Sequence of chain 7.D:
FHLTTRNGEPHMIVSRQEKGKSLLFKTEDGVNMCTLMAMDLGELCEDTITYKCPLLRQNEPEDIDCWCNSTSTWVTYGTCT

This protein binds this small molecule.
Small molecule (SMILES): CC(=O)N[C@@H]1[C@@H](O)[C@H](O)[C@@H](CO)O[C@H]1O

Binding-site contacts:
Ligand atom C1 contacts residue ASN69 of chain 7.D at 2.7 Å.
Ligand atom C8 contacts residue SER70 of chain 7.D at 3.7 Å.
Ligand atom C4 contacts residue NAG1 of chain 7.X at 3.2 Å.
Ligand atom O1 contacts residue SER70 of chain 7.D at 4.2 Å.
Ligand atom O5 contacts residue ASN69 of chain 7.D at 2.8 Å (h-bond).
Ligand atom C5 contacts residue MET33 of chain 7.D at 3.7 Å (hydrophobic).
Ligand atom C2 contacts residue VAL31 of chain 7.D at 4.0 Å (hydrophobic).
Ligand atom C1 contacts residue VAL31 of chain 7.D at 4.3 Å (hydrophobic).
Ligand atom O3 contacts residue NAG1 of chain 7.X at 2.6 Å (h-bond).
Ligand atom O1 contacts residue MET33 of chain 7.D at 3.9 Å.
Ligand atom C6 contacts residue NAG1 of chain 7.X at 4.3 Å.
Ligand atom C3 contacts residue NAG1 of chain 7.X at 3.7 Å.
Ligand atom O3 contacts residue VAL31 of chain 7.D at 3.6 Å.
Ligand atom C5 contacts residue NAG1 of chain 7.X at 4.4 Å.
Ligand atom O6 contacts residue NAG1 of chain 7.X at 3.0 Å.
Ligand atom O4 contacts residue NAG1 of chain 7.X at 3.0 Å.
Ligand atom C5 contacts residue VAL31 of chain 7.D at 4.2 Å (hydrophobic).
Ligand atom C7 contacts residue ASN69 of chain 7.D at 3.8 Å.
Ligand atom O5 contacts residue MET33 of chain 7.D at 4.2 Å.
Ligand atom O1 contacts residue ASN69 of chain 7.D at 2.1 Å (h-bond).
Ligand atom C8 contacts residue ARG57 of chain 7.D at 4.2 Å.
Ligand atom C7 contacts residue SER70 of chain 7.D at 4.4 Å.
Ligand atom C5 contacts residue ASN69 of chain 7.D at 3.7 Å.
Ligand atom C6 contacts residue MET33 of chain 7.D at 3.5 Å (hydrophobic).
Ligand atom C2 contacts residue ASN69 of chain 7.D at 4.2 Å.
Ligand atom C4 contacts residue VAL31 of chain 7.D at 3.8 Å (hydrophobic).
Ligand atom N2 contacts residue VAL31 of chain 7.D at 4.0 Å.
Ligand atom O1 contacts residue VAL31 of chain 7.D at 3.4 Å (h-bond).
Ligand atom C6 contacts residue ASN69 of chain 7.D at 4.4 Å.
Ligand atom C8 contacts residue ASN69 of chain 7.D at 3.4 Å.
Ligand atom C6 contacts residue LEU24 of chain 7.D at 4.5 Å (hydrophobic).
Ligand atom N2 contacts residue ASN69 of chain 7.D at 4.3 Å.
Ligand atom C3 contacts residue VAL31 of chain 7.D at 3.0 Å (hydrophobic).
Ligand atom O4 contacts residue VAL31 of chain 7.D at 3.3 Å.
Ligand atom O7 contacts residue ASN69 of chain 7.D at 3.8 Å.